Binding-site contacts:
Ligand atom C3 contacts residue ASN590 of chain 1.B at 3.8 Å.
Ligand atom O5 contacts residue ASN590 of chain 1.B at 2.4 Å (h-bond).
Ligand atom C1 contacts residue ASN590 of chain 1.B at 1.4 Å.
Ligand atom C7 contacts residue ASN590 of chain 1.B at 3.4 Å.
Ligand atom C2 contacts residue ASN590 of chain 1.B at 2.5 Å.
Ligand atom C8 contacts residue ASN590 of chain 1.B at 4.5 Å.
Ligand atom C6 contacts residue ASN590 of chain 1.B at 4.2 Å.
Ligand atom N2 contacts residue ASN590 of chain 1.B at 2.9 Å (h-bond).
Ligand atom C5 contacts residue ASN590 of chain 1.B at 3.7 Å.
Ligand atom O7 contacts residue ASN590 of chain 1.B at 3.5 Å (h-bond).
Ligand atom C4 contacts residue ASN590 of chain 1.B at 4.2 Å.

The protein below binds the small molecule below.
Small molecule (SMILES): CC(=O)N[C@H]1[C@H](O[C@H]2[C@H](O)[C@@H](NC(C)=O)CO[C@@H]2CO)O[C@H](CO)[C@@H](O)[C@@H]1O

Sequence of chain 1.B:
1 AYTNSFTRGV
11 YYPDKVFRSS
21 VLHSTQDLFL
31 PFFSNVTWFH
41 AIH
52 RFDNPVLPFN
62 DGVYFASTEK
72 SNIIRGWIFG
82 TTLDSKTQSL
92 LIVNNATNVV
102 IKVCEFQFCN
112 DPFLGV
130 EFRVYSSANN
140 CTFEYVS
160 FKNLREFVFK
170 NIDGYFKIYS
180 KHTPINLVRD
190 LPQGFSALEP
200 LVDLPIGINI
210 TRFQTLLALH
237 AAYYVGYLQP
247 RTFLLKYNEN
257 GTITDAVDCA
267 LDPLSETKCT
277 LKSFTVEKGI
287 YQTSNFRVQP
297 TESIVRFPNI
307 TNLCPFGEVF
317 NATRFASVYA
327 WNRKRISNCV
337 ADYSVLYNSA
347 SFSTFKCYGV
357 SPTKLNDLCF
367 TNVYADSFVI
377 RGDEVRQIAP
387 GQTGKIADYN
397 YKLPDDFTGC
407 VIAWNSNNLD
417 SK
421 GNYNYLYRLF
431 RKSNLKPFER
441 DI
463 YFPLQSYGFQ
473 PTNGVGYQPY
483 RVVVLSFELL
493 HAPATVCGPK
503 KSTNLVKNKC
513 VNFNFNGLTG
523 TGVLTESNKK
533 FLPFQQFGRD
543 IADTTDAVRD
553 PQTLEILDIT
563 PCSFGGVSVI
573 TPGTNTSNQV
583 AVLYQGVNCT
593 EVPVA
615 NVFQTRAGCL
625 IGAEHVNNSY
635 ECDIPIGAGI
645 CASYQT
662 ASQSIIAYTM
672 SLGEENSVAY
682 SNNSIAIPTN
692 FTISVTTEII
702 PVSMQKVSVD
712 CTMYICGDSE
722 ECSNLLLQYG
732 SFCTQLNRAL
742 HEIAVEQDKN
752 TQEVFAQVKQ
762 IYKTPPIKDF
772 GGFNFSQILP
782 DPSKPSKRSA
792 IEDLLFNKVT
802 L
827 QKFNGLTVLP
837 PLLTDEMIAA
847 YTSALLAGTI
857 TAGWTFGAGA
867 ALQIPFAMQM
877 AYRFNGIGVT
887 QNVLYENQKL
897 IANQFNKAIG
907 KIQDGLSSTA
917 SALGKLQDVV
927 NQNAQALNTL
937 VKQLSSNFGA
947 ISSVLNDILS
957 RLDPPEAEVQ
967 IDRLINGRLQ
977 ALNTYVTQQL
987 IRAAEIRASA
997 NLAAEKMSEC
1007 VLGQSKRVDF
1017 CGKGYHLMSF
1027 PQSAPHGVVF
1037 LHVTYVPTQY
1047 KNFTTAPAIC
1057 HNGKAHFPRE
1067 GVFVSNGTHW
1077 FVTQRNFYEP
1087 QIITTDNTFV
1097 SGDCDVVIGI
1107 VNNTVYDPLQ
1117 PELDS